A protein and the small-molecule ligand that binds it are described below.
Small molecule (SMILES): CC(=O)N[C@@H]1[C@@H](O)[C@H](O)[C@@H](CO)O[C@H]1O

Sequence of chain 1.A:
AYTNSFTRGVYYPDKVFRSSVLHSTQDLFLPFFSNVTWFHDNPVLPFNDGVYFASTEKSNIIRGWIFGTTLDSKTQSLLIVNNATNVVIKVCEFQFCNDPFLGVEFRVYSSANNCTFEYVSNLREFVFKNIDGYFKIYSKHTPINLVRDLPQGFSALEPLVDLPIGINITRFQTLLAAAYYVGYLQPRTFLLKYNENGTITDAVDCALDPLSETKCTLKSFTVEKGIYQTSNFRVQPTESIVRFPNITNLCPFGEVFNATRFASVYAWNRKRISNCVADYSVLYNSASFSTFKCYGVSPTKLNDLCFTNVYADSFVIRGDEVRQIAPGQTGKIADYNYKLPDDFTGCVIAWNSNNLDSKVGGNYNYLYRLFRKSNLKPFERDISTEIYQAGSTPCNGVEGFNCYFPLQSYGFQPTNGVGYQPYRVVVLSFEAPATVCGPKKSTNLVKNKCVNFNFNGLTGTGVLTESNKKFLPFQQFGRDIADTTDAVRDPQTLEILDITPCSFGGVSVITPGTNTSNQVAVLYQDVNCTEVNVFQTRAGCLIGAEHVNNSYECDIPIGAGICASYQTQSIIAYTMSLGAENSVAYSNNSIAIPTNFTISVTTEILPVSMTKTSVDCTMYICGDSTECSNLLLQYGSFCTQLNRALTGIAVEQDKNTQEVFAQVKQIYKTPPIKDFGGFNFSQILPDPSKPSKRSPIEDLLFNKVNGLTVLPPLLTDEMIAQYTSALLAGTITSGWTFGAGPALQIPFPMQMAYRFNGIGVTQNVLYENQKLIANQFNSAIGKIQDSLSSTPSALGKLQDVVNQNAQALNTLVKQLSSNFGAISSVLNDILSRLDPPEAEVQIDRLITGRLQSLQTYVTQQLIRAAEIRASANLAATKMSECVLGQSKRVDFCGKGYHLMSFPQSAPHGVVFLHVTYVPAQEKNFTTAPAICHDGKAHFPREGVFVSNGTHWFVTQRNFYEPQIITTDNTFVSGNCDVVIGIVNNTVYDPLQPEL

Binding-site contacts:
Ligand atom C7 contacts residue HIS655 of chain 1.A at 4.3 Å.
Ligand atom N2 contacts residue ASN657 of chain 1.A at 2.8 Å (h-bond).
Ligand atom C7 contacts residue ASN657 of chain 1.A at 3.0 Å.
Ligand atom C4 contacts residue ASN657 of chain 1.A at 4.3 Å.
Ligand atom O7 contacts residue ASN657 of chain 1.A at 2.9 Å (h-bond).
Ligand atom C1 contacts residue ASN657 of chain 1.A at 1.4 Å.
Ligand atom C8 contacts residue VAL656 of chain 1.A at 3.9 Å (hydrophobic).
Ligand atom C5 contacts residue ASN657 of chain 1.A at 3.7 Å.
Ligand atom O5 contacts residue ASN657 of chain 1.A at 2.4 Å (h-bond).
Ligand atom C8 contacts residue HIS655 of chain 1.A at 3.4 Å.
Ligand atom C8 contacts residue ASN657 of chain 1.A at 3.5 Å.
Ligand atom N2 contacts residue HIS655 of chain 1.A at 4.0 Å.
Ligand atom C3 contacts residue ASN657 of chain 1.A at 3.8 Å.
Ligand atom C2 contacts residue ASN657 of chain 1.A at 2.4 Å.